Binding-site contacts:
Ligand atom C1 contacts residue ASN14 of chain 1.A at 1.4 Å.
Ligand atom O7 contacts residue SER57 of chain 1.K at 3.0 Å (h-bond).
Ligand atom C8 contacts residue ASN14 of chain 1.A at 4.2 Å.
Ligand atom C8 contacts residue SER57 of chain 1.K at 3.8 Å.
Ligand atom C3 contacts residue ASN14 of chain 1.A at 3.8 Å.
Ligand atom C7 contacts residue SER57 of chain 1.K at 3.6 Å.
Ligand atom C7 contacts residue ASN14 of chain 1.A at 3.2 Å.
Ligand atom C2 contacts residue ASN14 of chain 1.A at 2.4 Å.
Ligand atom O7 contacts residue ASN14 of chain 1.A at 3.2 Å (h-bond).
Ligand atom C4 contacts residue ASN14 of chain 1.A at 4.2 Å.
Ligand atom O5 contacts residue ASN14 of chain 1.A at 2.4 Å (h-bond).
Ligand atom C5 contacts residue ASN14 of chain 1.A at 3.6 Å.
Ligand atom C8 contacts residue PRO325 of chain 1.A at 4.0 Å (hydrophobic).
Ligand atom N2 contacts residue ASN14 of chain 1.A at 2.9 Å (h-bond).

Sequence of chain 1.A:
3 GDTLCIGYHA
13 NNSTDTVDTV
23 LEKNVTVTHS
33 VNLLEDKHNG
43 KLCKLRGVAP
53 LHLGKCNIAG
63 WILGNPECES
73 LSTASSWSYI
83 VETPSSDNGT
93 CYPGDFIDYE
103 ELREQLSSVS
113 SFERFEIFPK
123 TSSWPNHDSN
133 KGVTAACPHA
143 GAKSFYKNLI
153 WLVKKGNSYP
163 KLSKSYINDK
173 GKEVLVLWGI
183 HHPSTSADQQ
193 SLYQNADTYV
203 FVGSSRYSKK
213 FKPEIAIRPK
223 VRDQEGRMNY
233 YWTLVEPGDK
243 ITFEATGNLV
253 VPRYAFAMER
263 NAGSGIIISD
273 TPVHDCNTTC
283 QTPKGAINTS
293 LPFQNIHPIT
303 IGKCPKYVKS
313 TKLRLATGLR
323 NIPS

A small-molecule ligand and the protein it binds are described below.
Small molecule (SMILES): CC(=O)N[C@H]1[C@H](O[C@H]2[C@H](O)[C@@H](NC(C)=O)CO[C@@H]2CO)O[C@H](CO)[C@@H](O)[C@@H]1O

Sequence of chain 1.K:
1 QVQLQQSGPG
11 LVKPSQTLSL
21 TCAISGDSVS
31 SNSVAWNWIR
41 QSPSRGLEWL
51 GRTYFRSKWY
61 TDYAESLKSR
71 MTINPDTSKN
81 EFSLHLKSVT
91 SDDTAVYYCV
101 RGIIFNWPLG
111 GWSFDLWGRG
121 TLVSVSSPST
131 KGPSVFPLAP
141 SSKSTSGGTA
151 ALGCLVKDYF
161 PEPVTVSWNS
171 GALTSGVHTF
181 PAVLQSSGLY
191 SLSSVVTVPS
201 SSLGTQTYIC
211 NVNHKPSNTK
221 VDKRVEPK